The protein below binds the small molecule below.
Small molecule (SMILES): O=C(OP(=O)(O)O)[C@@H](O)COP(=O)(O)O

Binding-site contacts:
Ligand atom O7P contacts residue NAD1 of chain 1.E at 2.5 Å (h-bond).
Ligand atom O6P contacts residue THR201 of chain 1.A at 2.9 Å (h-bond).
Ligand atom O2P contacts residue HIS196 of chain 1.A at 3.1 Å (h-bond).
Ligand atom P1 contacts residue SER169 of chain 1.A at 3.2 Å.
Ligand atom O5P contacts residue ARG251 of chain 1.A at 3.7 Å.
Ligand atom C1 contacts residue SER168 of chain 1.A at 3.8 Å.
Ligand atom P1 contacts residue SER168 of chain 1.A at 3.9 Å.
Ligand atom P1 contacts residue NAD1 of chain 1.E at 3.9 Å.
Ligand atom O2P contacts residue SER169 of chain 1.A at 3.5 Å (h-bond).
Ligand atom O3P contacts residue SER168 of chain 1.A at 3.2 Å.
Ligand atom O7P contacts residue THR201 of chain 1.A at 3.7 Å.
Ligand atom O1 contacts residue SER168 of chain 1.A at 4.1 Å.
Ligand atom O6P contacts residue ARG251 of chain 1.A at 3.1 Å (salt-bridge).
Ligand atom P2 contacts residue NAD1 of chain 1.E at 3.5 Å.
Ligand atom O8P contacts residue NAD1 of chain 1.E at 3.3 Å.
Ligand atom P2 contacts residue THR199 of chain 1.A at 3.7 Å.
Ligand atom O4P contacts residue HIS196 of chain 1.A at 3.3 Å (h-bond).
Ligand atom P2 contacts residue THR201 of chain 1.A at 4.1 Å.
Ligand atom O1P contacts residue SER168 of chain 1.A at 3.8 Å.
Ligand atom O1 contacts residue THR170 of chain 1.A at 3.4 Å (h-bond).
Ligand atom O1 contacts residue THR228 of chain 1.A at 2.6 Å (h-bond).
Ligand atom O1P contacts residue HIS196 of chain 1.A at 3.2 Å (h-bond).
Ligand atom O4P contacts residue TYR332 of chain 1.A at 4.1 Å.
Ligand atom O5P contacts residue NAD1 of chain 1.E at 3.8 Å.
Ligand atom P1 contacts residue THR170 of chain 1.A at 4.0 Å.
Ligand atom C1 contacts residue THR228 of chain 1.A at 3.8 Å.
Ligand atom P1 contacts residue HIS196 of chain 1.A at 3.5 Å.
Ligand atom O1P contacts residue THR170 of chain 1.A at 3.1 Å (h-bond).
Ligand atom O1P contacts residue SER169 of chain 1.A at 4.1 Å.
Ligand atom O3P contacts residue SER169 of chain 1.A at 3.2 Å (h-bond).
Ligand atom C1 contacts residue THR170 of chain 1.A at 3.7 Å.
Ligand atom O2P contacts residue NAD1 of chain 1.E at 3.1 Å (h-bond).
Ligand atom O4P contacts residue THR170 of chain 1.A at 2.8 Å (h-bond).
Ligand atom C3 contacts residue ARG251 of chain 1.A at 3.0 Å.
Ligand atom P2 contacts residue ARG251 of chain 1.A at 4.0 Å.
Ligand atom O4P contacts residue SER169 of chain 1.A at 1.9 Å (h-bond).
Ligand atom O4P contacts residue SER168 of chain 1.A at 4.0 Å.
Ligand atom O8P contacts residue THR199 of chain 1.A at 3.4 Å (h-bond).
Ligand atom O6P contacts residue THR199 of chain 1.A at 2.8 Å (h-bond).
Ligand atom O3P contacts residue NAD1 of chain 1.E at 3.2 Å.

Sequence of chain 1.A:
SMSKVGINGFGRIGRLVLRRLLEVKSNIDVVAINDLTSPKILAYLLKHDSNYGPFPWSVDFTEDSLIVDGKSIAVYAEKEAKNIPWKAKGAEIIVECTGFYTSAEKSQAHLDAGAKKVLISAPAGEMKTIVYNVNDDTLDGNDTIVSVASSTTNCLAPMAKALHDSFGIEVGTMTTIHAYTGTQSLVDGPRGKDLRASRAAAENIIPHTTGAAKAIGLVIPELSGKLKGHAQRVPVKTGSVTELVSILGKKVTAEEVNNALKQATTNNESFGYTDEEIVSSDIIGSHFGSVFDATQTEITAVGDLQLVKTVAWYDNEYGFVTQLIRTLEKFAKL